Sequence of chain 38.C:
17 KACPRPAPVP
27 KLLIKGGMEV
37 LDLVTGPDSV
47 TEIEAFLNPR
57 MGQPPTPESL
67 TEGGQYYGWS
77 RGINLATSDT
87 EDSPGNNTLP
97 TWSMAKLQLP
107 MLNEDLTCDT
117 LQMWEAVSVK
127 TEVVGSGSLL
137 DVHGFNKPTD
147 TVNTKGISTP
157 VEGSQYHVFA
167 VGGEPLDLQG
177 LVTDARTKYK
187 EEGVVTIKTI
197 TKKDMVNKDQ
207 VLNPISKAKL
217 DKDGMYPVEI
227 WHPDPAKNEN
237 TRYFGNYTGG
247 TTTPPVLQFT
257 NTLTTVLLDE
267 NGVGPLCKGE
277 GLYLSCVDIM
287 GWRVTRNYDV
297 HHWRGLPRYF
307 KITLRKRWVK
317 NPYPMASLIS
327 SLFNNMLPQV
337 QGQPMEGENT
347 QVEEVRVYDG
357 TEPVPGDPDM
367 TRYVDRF

This protein binds this small molecule.
Small molecule (SMILES): CC(=O)N[C@H]1[C@H]([C@H](O)[C@H](O)CO)O[C@@](O[C@H]2[C@@H](O)[C@@H](CO)O[C@@H](O[C@H]3[C@H](O)[C@@H](O)[C@H](O)O[C@@H]3CO)[C@@H]2O)(C(=O)O)C[C@@H]1O

Sequence of chain 38.D:
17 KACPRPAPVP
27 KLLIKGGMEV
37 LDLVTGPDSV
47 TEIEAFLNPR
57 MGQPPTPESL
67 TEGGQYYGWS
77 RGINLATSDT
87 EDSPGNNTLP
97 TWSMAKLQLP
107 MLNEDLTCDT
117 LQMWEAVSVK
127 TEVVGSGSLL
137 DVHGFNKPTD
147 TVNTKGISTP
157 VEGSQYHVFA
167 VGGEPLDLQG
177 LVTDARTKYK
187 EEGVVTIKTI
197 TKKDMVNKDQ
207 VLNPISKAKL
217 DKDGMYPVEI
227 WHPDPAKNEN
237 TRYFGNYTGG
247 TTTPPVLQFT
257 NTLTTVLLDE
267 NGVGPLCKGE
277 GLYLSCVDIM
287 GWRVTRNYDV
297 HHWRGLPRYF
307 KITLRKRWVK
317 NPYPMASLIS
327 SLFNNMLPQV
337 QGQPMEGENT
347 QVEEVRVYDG

Binding-site contacts:
Ligand atom O6 contacts residue ASN93 of chain 38.C at 3.4 Å (h-bond).
Ligand atom C3 contacts residue ARG77 of chain 38.C at 4.2 Å.
Ligand atom O1A contacts residue GLY78 of chain 38.C at 3.8 Å.
Ligand atom C3 contacts residue GLY78 of chain 38.C at 4.3 Å.
Ligand atom O4 contacts residue THR291 of chain 38.C at 3.3 Å.
Ligand atom O3 contacts residue VAL296 of chain 38.C at 4.4 Å.
Ligand atom C6 contacts residue ASN93 of chain 38.C at 3.7 Å.
Ligand atom C2 contacts residue GLY78 of chain 38.C at 4.1 Å.
Ligand atom C6 contacts residue TYR72 of chain 38.C at 3.9 Å (hydrophobic).
Ligand atom O1B contacts residue TYR72 of chain 38.C at 4.4 Å.
Ligand atom O1A contacts residue HIS298 of chain 38.C at 4.3 Å.
Ligand atom O4 contacts residue GLY78 of chain 38.C at 3.1 Å.
Ligand atom C1 contacts residue ARG77 of chain 38.C at 3.3 Å.
Ligand atom C4 contacts residue ARG77 of chain 38.C at 4.4 Å.
Ligand atom C3 contacts residue HIS298 of chain 38.C at 3.5 Å.
Ligand atom C4 contacts residue TYR72 of chain 38.C at 3.4 Å (hydrophobic).
Ligand atom O10 contacts residue ASN293 of chain 38.C at 4.5 Å.
Ligand atom O1A contacts residue TYR72 of chain 38.C at 3.6 Å.
Ligand atom C5 contacts residue TYR72 of chain 38.C at 3.6 Å (hydrophobic).
Ligand atom O8 contacts residue ARG77 of chain 38.C at 3.6 Å (salt-bridge).
Ligand atom O4 contacts residue ASN80 of chain 38.C at 4.3 Å.
Ligand atom C11 contacts residue ASP85 of chain 38.D at 4.0 Å.
Ligand atom O4 contacts residue ILE79 of chain 38.C at 3.7 Å.
Ligand atom O4 contacts residue HIS298 of chain 38.C at 3.2 Å (h-bond).
Ligand atom C10 contacts residue TYR72 of chain 38.C at 4.0 Å (hydrophobic).
Ligand atom C2 contacts residue ARG77 of chain 38.C at 4.4 Å.
Ligand atom O4 contacts residue ARG289 of chain 38.C at 4.4 Å.
Ligand atom O4 contacts residue TYR72 of chain 38.C at 3.8 Å.
Ligand atom O1A contacts residue ARG77 of chain 38.C at 3.0 Å (salt-bridge).
Ligand atom C4 contacts residue GLY78 of chain 38.C at 3.2 Å.
Ligand atom N5 contacts residue TYR72 of chain 38.C at 3.1 Å (h-bond).
Ligand atom C4 contacts residue HIS298 of chain 38.C at 3.8 Å.
Ligand atom O1B contacts residue ARG77 of chain 38.C at 2.7 Å (salt-bridge).
Ligand atom C1 contacts residue TYR72 of chain 38.C at 4.3 Å (hydrophobic).
Ligand atom C3 contacts residue GLY78 of chain 38.C at 3.9 Å.
Ligand atom C1 contacts residue GLY78 of chain 38.C at 4.2 Å.
Ligand atom C11 contacts residue TYR72 of chain 38.C at 4.3 Å (hydrophobic).
Ligand atom O9 contacts residue ARG77 of chain 38.C at 3.8 Å.
Ligand atom O10 contacts residue THR291 of chain 38.C at 4.4 Å.
Ligand atom O3 contacts residue GLY78 of chain 38.C at 3.4 Å.